A small-molecule ligand and the protein it binds are described below.
Small molecule (SMILES): Nc1ccn([C@@H]2O[C@H](CO[P](=O)(O)O[C@H]3[C@@H](O)[C@H](n4ccc(N)nc4=O)O[C@@H]3CO[P](=O)(O)O[C@H]3[C@@H](O)[C@H](n4ccc(N)nc4=O)O[C@@H]3CO[P](=O)(O)O[C@H]3[C@@H](O)[C@H](n4cnc5c(=O)nc(N)[nH]c54)O[C@@H]3CO[P](=O)(O)O[C@H]3[C@@H](O)[C@H](n4ccc(N)nc4=O)O[C@@H]3CO[P](=O)(O)O[C@H]3[C@@H](O)[C@H](n4ccc(N)nc4=O)O[C@@H]3CO[P](=O)(O)O[C@H]3[C@@H](O)[C@H](n4cnc5c(=O)nc(N)[nH]c54)O[C@@H]3CO[P](=O)(O)O[C@H]3[C@@H](O)[C@H](n4cnc5c(=O)[nH]c(N)nc54)O[C@@H]3CO[P](=O)(O)O[P](=O)(O)OP(=O)(O)O)[C@@H](O)[C@H]2O)c(=O)n1

Sequence of chain 1.B:
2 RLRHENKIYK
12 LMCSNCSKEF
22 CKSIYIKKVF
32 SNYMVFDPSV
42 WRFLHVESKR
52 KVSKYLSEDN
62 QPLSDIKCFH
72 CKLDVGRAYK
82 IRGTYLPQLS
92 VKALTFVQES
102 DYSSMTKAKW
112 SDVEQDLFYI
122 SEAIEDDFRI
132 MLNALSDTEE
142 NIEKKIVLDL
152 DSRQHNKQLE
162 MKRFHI

Sequence of chain 2.B:
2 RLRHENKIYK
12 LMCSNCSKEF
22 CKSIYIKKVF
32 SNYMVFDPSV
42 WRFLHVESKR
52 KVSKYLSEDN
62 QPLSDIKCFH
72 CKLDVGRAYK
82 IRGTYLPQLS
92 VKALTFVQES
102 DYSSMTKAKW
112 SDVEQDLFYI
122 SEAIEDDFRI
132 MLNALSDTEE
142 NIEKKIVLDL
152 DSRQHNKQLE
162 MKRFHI

Binding-site contacts:
Ligand atom O2' contacts residue TYR80 of chain 1.B at 2.7 Å (h-bond).
Ligand atom N2 contacts residue C4 of chain 2.A at 3.1 Å (h-bond).
Ligand atom N3 contacts residue G5 of chain 2.A at 3.1 Å (h-bond).
Ligand atom N3 contacts residue G2 of chain 2.A at 2.6 Å (h-bond).
Ligand atom C2' contacts residue TYR56 of chain 2.B at 3.1 Å (hydrophobic).
Ligand atom O2' contacts residue GLN89 of chain 1.B at 2.7 Å (h-bond).
Ligand atom O4' contacts residue GLN89 of chain 1.B at 3.1 Å (h-bond).
Ligand atom N4 contacts residue C3 of chain 2.A at 3.2 Å (h-bond).
Ligand atom O2B contacts residue LYS50 of chain 1.B at 2.7 Å (salt-bridge).
Ligand atom N4 contacts residue C6 of chain 2.A at 3.2 Å (h-bond).
Ligand atom O2 contacts residue G5 of chain 2.A at 3.1 Å (h-bond).
Ligand atom N1 contacts residue C8 of chain 2.A at 2.7 Å (h-bond).
Ligand atom N4 contacts residue G2 of chain 2.A at 2.6 Å (h-bond).
Ligand atom O6 contacts residue C4 of chain 2.A at 3.0 Å (h-bond).
Ligand atom OP1 contacts residue SER112 of chain 1.B at 2.7 Å (h-bond).
Ligand atom N4 contacts residue G5 of chain 2.A at 3.0 Å (h-bond).
Ligand atom N3 contacts residue TYR80 of chain 1.B at 2.6 Å (h-bond).
Ligand atom N2 contacts residue C8 of chain 2.A at 2.9 Å (h-bond).
Ligand atom O2G contacts residue LYS55 of chain 1.B at 2.7 Å (salt-bridge).
Ligand atom O3B contacts residue LYS93 of chain 2.B at 2.2 Å (salt-bridge).
Ligand atom O2' contacts residue ASN33 of chain 1.B at 3.1 Å (h-bond).
Ligand atom O2B contacts residue ARG78 of chain 1.B at 2.9 Å (salt-bridge).
Ligand atom C2' contacts residue TYR80 of chain 1.B at 3.1 Å (hydrophobic).
Ligand atom O2 contacts residue GTP1 of chain 2.A at 2.9 Å (h-bond).
Ligand atom O3G contacts residue SER54 of chain 1.B at 2.8 Å (h-bond).
Ligand atom O4' contacts residue ARG78 of chain 1.B at 2.6 Å (salt-bridge).
Ligand atom O6 contacts residue C8 of chain 2.A at 2.8 Å (h-bond).
Ligand atom PB contacts residue LYS93 of chain 2.B at 1.6 Å.
Ligand atom N1 contacts residue C7 of chain 2.A at 2.6 Å (h-bond).
Ligand atom O2B contacts residue LYS93 of chain 2.B at 3.1 Å (salt-bridge).
Ligand atom O3G contacts residue ARG78 of chain 1.B at 2.7 Å (salt-bridge).
Ligand atom O6 contacts residue C7 of chain 2.A at 2.6 Å (h-bond).
Ligand atom PA contacts residue LYS93 of chain 2.B at 2.6 Å.
Ligand atom O3A contacts residue LYS93 of chain 2.B at 1.2 Å (salt-bridge).
Ligand atom O2 contacts residue G2 of chain 2.A at 2.6 Å (h-bond).
Ligand atom O1B contacts residue LYS93 of chain 2.B at 2.1 Å (salt-bridge).
Ligand atom N3 contacts residue GTP1 of chain 2.A at 2.7 Å (h-bond).
Ligand atom N2 contacts residue C7 of chain 2.A at 2.6 Å (h-bond).
Ligand atom N1 contacts residue C4 of chain 2.A at 3.1 Å (h-bond).
Ligand atom N4 contacts residue GTP1 of chain 2.A at 2.8 Å (h-bond).